Sequence of chain 5.E:
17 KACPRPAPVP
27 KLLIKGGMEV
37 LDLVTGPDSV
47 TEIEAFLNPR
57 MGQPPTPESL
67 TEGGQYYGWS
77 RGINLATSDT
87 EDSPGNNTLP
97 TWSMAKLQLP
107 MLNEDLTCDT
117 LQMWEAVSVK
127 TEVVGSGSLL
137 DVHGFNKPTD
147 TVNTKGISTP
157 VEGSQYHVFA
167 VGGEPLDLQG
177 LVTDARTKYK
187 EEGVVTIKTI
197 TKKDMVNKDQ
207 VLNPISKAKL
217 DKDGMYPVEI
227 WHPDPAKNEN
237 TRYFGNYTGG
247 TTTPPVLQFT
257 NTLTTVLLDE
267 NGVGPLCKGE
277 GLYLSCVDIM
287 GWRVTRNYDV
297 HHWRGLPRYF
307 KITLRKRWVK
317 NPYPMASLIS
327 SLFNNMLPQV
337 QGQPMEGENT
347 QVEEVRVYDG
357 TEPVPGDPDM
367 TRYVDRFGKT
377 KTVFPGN

Sequence of chain 5.D:
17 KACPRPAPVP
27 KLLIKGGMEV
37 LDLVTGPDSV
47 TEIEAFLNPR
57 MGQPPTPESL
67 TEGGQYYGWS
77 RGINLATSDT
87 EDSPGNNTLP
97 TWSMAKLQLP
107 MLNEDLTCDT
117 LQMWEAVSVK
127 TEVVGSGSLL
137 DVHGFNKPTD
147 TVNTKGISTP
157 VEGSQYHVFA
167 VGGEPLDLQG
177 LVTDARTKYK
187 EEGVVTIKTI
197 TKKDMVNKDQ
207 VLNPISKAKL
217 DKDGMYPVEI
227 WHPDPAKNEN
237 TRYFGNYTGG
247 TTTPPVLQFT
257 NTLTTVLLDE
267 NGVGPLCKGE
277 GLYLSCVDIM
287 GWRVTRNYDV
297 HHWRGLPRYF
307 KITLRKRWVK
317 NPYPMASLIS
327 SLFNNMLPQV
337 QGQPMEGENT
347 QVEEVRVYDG

Binding-site contacts:
Ligand atom O4 contacts residue GLY78 of chain 5.D at 3.1 Å (h-bond).
Ligand atom O4 contacts residue TYR72 of chain 5.D at 3.9 Å.
Ligand atom O6 contacts residue ASN93 of chain 5.D at 3.4 Å (h-bond).
Ligand atom O3 contacts residue ARG77 of chain 5.D at 4.3 Å.
Ligand atom O4 contacts residue VAL296 of chain 5.D at 4.0 Å.
Ligand atom C11 contacts residue TYR72 of chain 5.D at 4.0 Å (hydrophobic).
Ligand atom C6 contacts residue THR94 of chain 5.D at 4.2 Å.
Ligand atom C6 contacts residue ASN93 of chain 5.D at 3.2 Å.
Ligand atom C2 contacts residue ARG77 of chain 5.D at 4.0 Å.
Ligand atom C4 contacts residue HIS298 of chain 5.D at 3.7 Å.
Ligand atom C11 contacts residue ASP85 of chain 5.E at 3.6 Å.
Ligand atom O4 contacts residue ILE79 of chain 5.D at 4.2 Å.
Ligand atom O1A contacts residue ARG77 of chain 5.D at 2.8 Å (salt-bridge).
Ligand atom C10 contacts residue TYR72 of chain 5.D at 3.8 Å (hydrophobic).
Ligand atom O4 contacts residue ARG77 of chain 5.D at 4.3 Å.
Ligand atom C4 contacts residue GLY78 of chain 5.D at 3.8 Å.
Ligand atom O3 contacts residue VAL296 of chain 5.D at 4.3 Å.
Ligand atom C6 contacts residue TYR72 of chain 5.D at 3.8 Å (hydrophobic).
Ligand atom O3 contacts residue GLY78 of chain 5.D at 3.8 Å.
Ligand atom O3 contacts residue ASN80 of chain 5.D at 3.8 Å.
Ligand atom O1A contacts residue GLY78 of chain 5.D at 4.1 Å.
Ligand atom C3 contacts residue VAL296 of chain 5.D at 3.5 Å (hydrophobic).
Ligand atom O1B contacts residue TYR72 of chain 5.D at 4.0 Å.
Ligand atom C1 contacts residue TYR72 of chain 5.D at 3.8 Å (hydrophobic).
Ligand atom O8 contacts residue ARG77 of chain 5.D at 3.6 Å.
Ligand atom O4 contacts residue THR291 of chain 5.D at 4.0 Å.
Ligand atom C3 contacts residue ARG77 of chain 5.D at 3.4 Å.
Ligand atom O1B contacts residue ARG77 of chain 5.D at 2.8 Å (salt-bridge).
Ligand atom C3 contacts residue GLY78 of chain 5.D at 4.0 Å.
Ligand atom C5 contacts residue TYR72 of chain 5.D at 3.6 Å (hydrophobic).
Ligand atom C4 contacts residue ARG77 of chain 5.D at 4.1 Å.
Ligand atom C1 contacts residue ARG77 of chain 5.D at 3.4 Å.
Ligand atom C3 contacts residue HIS298 of chain 5.D at 3.9 Å.
Ligand atom O10 contacts residue THR291 of chain 5.D at 3.8 Å.
Ligand atom O1A contacts residue TYR72 of chain 5.D at 3.3 Å.
Ligand atom C4 contacts residue TYR72 of chain 5.D at 3.4 Å (hydrophobic).
Ligand atom O4 contacts residue HIS298 of chain 5.D at 2.6 Å (h-bond).
Ligand atom C4 contacts residue VAL296 of chain 5.D at 4.2 Å (hydrophobic).
Ligand atom O8 contacts residue TYR72 of chain 5.D at 3.7 Å.
Ligand atom N5 contacts residue TYR72 of chain 5.D at 3.0 Å (h-bond).

A protein and the small-molecule ligand that binds it are described below.
Small molecule (SMILES): CC(=O)N[C@H]1[C@H]([C@H](O)[C@H](O)CO)O[C@@](O[C@H]2[C@@H](O)[C@@H](CO)O[C@@H](O[C@H]3[C@H](O)[C@@H](O)[C@H](O)O[C@@H]3CO)[C@@H]2O)(C(=O)O)C[C@@H]1O